The small molecule below binds the protein below.
Small molecule (SMILES): N[C@@H](Cc1ccccc1)C(=O)NCC=O

Sequence of chain 6.QA:
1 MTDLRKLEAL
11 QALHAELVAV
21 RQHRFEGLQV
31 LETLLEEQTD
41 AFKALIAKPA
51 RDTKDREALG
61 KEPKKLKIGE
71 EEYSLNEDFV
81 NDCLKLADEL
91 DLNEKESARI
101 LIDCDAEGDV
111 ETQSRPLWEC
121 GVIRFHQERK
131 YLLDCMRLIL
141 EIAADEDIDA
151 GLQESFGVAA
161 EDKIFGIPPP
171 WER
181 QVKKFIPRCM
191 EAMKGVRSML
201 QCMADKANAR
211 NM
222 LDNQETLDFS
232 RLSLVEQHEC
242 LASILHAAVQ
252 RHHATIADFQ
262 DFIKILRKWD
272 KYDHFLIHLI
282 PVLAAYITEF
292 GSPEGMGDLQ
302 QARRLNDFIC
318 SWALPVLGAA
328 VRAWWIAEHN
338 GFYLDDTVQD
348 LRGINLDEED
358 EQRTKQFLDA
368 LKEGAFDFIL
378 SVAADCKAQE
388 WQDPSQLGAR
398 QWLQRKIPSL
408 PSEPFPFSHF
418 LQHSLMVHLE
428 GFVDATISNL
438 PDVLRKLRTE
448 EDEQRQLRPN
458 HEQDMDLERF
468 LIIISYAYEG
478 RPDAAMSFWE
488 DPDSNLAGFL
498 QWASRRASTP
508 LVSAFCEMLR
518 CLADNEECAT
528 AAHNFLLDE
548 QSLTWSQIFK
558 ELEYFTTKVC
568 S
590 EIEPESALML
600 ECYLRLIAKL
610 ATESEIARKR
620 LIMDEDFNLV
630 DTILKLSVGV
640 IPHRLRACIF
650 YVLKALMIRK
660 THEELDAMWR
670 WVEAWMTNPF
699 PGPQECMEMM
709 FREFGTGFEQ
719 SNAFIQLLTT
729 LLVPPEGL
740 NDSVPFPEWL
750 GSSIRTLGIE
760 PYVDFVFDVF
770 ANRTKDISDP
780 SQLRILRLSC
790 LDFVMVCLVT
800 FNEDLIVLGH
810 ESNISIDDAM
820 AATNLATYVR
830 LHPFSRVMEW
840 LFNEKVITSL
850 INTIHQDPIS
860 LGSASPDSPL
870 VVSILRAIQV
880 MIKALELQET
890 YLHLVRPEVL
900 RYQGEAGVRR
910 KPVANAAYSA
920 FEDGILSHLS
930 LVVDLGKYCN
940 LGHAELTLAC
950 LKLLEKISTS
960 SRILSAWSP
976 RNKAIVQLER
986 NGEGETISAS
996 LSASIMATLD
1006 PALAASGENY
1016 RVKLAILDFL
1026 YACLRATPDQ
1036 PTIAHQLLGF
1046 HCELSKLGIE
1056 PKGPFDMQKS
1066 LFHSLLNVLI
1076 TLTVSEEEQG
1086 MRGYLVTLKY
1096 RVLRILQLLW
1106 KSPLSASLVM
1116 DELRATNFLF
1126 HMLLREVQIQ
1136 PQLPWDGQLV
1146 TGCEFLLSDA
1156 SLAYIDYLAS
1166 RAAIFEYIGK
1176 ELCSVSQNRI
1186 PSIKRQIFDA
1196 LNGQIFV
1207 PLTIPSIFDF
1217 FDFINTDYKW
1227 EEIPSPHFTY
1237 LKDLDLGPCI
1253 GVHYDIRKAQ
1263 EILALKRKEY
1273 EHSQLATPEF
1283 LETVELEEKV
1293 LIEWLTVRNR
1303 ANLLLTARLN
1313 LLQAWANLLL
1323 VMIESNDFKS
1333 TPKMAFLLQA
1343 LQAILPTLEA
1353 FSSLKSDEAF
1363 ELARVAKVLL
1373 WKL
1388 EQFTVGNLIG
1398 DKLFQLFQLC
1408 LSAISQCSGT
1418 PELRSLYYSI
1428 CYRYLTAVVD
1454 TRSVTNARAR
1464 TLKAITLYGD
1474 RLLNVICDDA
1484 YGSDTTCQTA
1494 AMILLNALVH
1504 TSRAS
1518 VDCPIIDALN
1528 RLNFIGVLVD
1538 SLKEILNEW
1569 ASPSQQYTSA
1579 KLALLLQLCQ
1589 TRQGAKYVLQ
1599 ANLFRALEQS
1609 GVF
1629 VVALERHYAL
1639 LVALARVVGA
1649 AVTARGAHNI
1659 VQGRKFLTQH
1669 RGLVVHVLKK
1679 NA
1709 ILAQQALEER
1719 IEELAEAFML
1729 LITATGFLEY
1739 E

Binding-site contacts:
Ligand atom CE2 contacts residue ARG442 of chain 6.QA at 3.6 Å.
Ligand atom CE1 contacts residue PRO438 of chain 6.QA at 3.8 Å (hydrophobic).
Ligand atom CD1 contacts residue ILE434 of chain 6.QA at 4.1 Å (hydrophobic).
Ligand atom CA contacts residue ARG442 of chain 6.QA at 3.6 Å.
Ligand atom CG contacts residue GLY495 of chain 6.QA at 4.4 Å.
Ligand atom CE2 contacts residue PRO438 of chain 6.QA at 3.7 Å (hydrophobic).
Ligand atom CD1 contacts residue PHE496 of chain 6.QA at 3.7 Å (hydrophobic).
Ligand atom O contacts residue ARG442 of chain 6.QA at 4.3 Å.
Ligand atom CG contacts residue PHE496 of chain 6.QA at 4.0 Å (hydrophobic).
Ligand atom O contacts residue ASN492 of chain 6.QA at 4.2 Å.
Ligand atom CD2 contacts residue PRO438 of chain 6.QA at 4.4 Å (hydrophobic).
Ligand atom CB contacts residue GLY495 of chain 6.QA at 3.9 Å.
Ligand atom CE1 contacts residue PHE496 of chain 6.QA at 3.6 Å (hydrophobic).
Ligand atom N contacts residue ASN492 of chain 6.QA at 3.3 Å (h-bond).
Ligand atom CZ contacts residue PHE496 of chain 6.QA at 3.9 Å (hydrophobic).
Ligand atom CE1 contacts residue ILE434 of chain 6.QA at 3.9 Å (hydrophobic).
Ligand atom C contacts residue ARG442 of chain 6.QA at 4.4 Å.
Ligand atom CB contacts residue PHE496 of chain 6.QA at 3.9 Å (hydrophobic).
Ligand atom CB contacts residue ASN492 of chain 6.QA at 3.8 Å.
Ligand atom O contacts residue PRO438 of chain 6.QA at 4.0 Å.
Ligand atom CA contacts residue ASN492 of chain 6.QA at 3.3 Å.
Ligand atom CD2 contacts residue ARG442 of chain 6.QA at 3.5 Å.
Ligand atom CG contacts residue ASN492 of chain 6.QA at 4.3 Å.
Ligand atom N contacts residue ARG442 of chain 6.QA at 4.2 Å.
Ligand atom CD1 contacts residue PRO438 of chain 6.QA at 4.4 Å (hydrophobic).
Ligand atom CD1 contacts residue ASN492 of chain 6.QA at 3.9 Å.
Ligand atom CZ contacts residue PRO438 of chain 6.QA at 3.4 Å (hydrophobic).
Ligand atom N contacts residue SER491 of chain 6.QA at 4.1 Å.
Ligand atom C contacts residue ASN492 of chain 6.QA at 4.0 Å.